Binding-site contacts:
Ligand atom C30 contacts residue TRP272 of chain 1.B at 4.3 Å (hydrophobic).
Ligand atom N33 contacts residue VAL21 of chain 1.B at 4.5 Å.
Ligand atom C24 contacts residue TRP272 of chain 1.B at 3.6 Å (hydrophobic).
Ligand atom C18 contacts residue VAL72 of chain 1.B at 4.1 Å (hydrophobic).
Ligand atom C30 contacts residue LEU17 of chain 1.B at 4.5 Å (hydrophobic).
Ligand atom O34 contacts residue LEU17 of chain 1.B at 4.2 Å.
Ligand atom C21 contacts residue TRP272 of chain 1.B at 4.1 Å (hydrophobic).
Ligand atom O34 contacts residue MET18 of chain 1.B at 3.5 Å (h-bond).
Ligand atom O34 contacts residue VAL21 of chain 1.B at 4.4 Å.
Ligand atom O34 contacts residue TRP272 of chain 1.B at 4.1 Å.

Sequence of chain 1.B:
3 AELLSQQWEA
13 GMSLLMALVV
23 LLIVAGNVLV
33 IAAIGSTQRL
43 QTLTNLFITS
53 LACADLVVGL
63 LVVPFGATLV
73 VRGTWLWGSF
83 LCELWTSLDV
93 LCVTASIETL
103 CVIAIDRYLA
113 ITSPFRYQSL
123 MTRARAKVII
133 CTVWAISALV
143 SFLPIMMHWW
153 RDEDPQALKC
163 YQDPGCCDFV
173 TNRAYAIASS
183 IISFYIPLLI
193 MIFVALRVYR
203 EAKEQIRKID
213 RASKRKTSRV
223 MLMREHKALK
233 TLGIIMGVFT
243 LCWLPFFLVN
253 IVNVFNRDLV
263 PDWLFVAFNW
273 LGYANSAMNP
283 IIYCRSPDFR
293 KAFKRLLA

This small molecule binds to this protein.
Small molecule (SMILES): CCCCCCCCCC(=O)N(CCO)C[C@@H](O)[C@@H](O)[C@@H](O)[C@@H](O)CO